Sequence of chain 1.A:
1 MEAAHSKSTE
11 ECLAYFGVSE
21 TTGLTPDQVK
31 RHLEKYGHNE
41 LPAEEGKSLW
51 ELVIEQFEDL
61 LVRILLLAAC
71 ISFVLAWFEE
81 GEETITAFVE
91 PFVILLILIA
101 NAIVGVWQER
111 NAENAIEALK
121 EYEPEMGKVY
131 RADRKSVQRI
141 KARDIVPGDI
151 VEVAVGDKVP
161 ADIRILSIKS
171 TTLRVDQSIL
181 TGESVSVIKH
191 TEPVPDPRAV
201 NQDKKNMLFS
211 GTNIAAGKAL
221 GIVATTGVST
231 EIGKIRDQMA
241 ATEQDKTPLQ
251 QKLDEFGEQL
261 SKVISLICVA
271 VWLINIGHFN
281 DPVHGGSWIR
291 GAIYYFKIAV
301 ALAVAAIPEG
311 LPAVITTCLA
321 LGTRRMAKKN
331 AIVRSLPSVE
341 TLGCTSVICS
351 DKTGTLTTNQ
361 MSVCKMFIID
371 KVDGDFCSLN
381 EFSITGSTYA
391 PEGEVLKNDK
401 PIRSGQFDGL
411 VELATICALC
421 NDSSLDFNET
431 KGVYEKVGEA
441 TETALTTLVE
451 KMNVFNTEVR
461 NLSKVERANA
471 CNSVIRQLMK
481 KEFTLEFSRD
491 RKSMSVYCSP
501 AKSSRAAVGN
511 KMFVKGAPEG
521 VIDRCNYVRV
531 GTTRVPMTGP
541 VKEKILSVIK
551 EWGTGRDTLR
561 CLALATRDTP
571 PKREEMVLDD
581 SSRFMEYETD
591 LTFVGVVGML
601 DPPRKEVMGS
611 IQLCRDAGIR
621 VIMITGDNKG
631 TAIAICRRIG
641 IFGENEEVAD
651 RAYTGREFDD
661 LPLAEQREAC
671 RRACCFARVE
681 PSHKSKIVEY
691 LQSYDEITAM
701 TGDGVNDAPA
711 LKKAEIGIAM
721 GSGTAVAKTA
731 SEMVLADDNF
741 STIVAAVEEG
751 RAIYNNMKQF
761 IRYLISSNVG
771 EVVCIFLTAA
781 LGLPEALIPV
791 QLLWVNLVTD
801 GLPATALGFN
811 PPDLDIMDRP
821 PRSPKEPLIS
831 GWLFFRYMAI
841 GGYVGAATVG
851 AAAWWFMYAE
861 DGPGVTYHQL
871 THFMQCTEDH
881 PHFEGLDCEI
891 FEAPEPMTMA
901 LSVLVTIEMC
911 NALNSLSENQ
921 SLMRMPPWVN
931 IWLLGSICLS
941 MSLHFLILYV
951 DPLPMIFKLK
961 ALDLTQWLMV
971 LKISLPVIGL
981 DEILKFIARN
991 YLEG

Binding-site contacts:
Ligand atom N3 contacts residue LYS515 of chain 1.A at 3.9 Å.
Ligand atom C3' contacts residue ARG560 of chain 1.A at 3.6 Å.
Ligand atom N3 contacts residue SER493 of chain 1.A at 4.2 Å.
Ligand atom N3 contacts residue LEU562 of chain 1.A at 3.9 Å.
Ligand atom O1G contacts residue LYS205 of chain 1.A at 3.8 Å.
Ligand atom C4 contacts residue PHE487 of chain 1.A at 3.3 Å (hydrophobic).
Ligand atom N6 contacts residue ARG174 of chain 1.A at 4.1 Å.
Ligand atom N6 contacts residue PHE487 of chain 1.A at 3.8 Å.
Ligand atom N6 contacts residue MET494 of chain 1.A at 3.8 Å.
Ligand atom N1 contacts residue PHE487 of chain 1.A at 3.7 Å.
Ligand atom O3G contacts residue LYS205 of chain 1.A at 3.5 Å.
Ligand atom C5 contacts residue PHE487 of chain 1.A at 3.3 Å (hydrophobic).
Ligand atom N3 contacts residue PHE487 of chain 1.A at 3.8 Å.
Ligand atom N3 contacts residue GLY516 of chain 1.A at 3.3 Å.
Ligand atom C6 contacts residue LYS515 of chain 1.A at 4.1 Å.
Ligand atom N3 contacts residue LYS492 of chain 1.A at 4.2 Å.
Ligand atom C2 contacts residue SER493 of chain 1.A at 3.9 Å.
Ligand atom C6 contacts residue PHE487 of chain 1.A at 3.4 Å (hydrophobic).
Ligand atom O3' contacts residue ARG560 of chain 1.A at 3.6 Å.
Ligand atom N6 contacts residue GLU442 of chain 1.A at 3.9 Å.
Ligand atom C2 contacts residue MET494 of chain 1.A at 4.2 Å (hydrophobic).
Ligand atom N1 contacts residue MET494 of chain 1.A at 3.7 Å.
Ligand atom O2' contacts residue LEU562 of chain 1.A at 3.2 Å.
Ligand atom O1B contacts residue LYS492 of chain 1.A at 3.9 Å.
Ligand atom N6 contacts residue LYS515 of chain 1.A at 4.0 Å.
Ligand atom C8 contacts residue PHE487 of chain 1.A at 3.7 Å (hydrophobic).
Ligand atom C2 contacts residue GLY516 of chain 1.A at 3.5 Å.
Ligand atom C1' contacts residue PHE487 of chain 1.A at 4.1 Å (hydrophobic).
Ligand atom O2' contacts residue ARG560 of chain 1.A at 3.4 Å (salt-bridge).
Ligand atom O2A contacts residue ILE188 of chain 1.A at 3.9 Å.
Ligand atom N7 contacts residue PHE487 of chain 1.A at 3.7 Å.
Ligand atom C2 contacts residue LYS515 of chain 1.A at 3.2 Å.
Ligand atom C2 contacts residue PHE487 of chain 1.A at 3.9 Å (hydrophobic).
Ligand atom O4' contacts residue PHE487 of chain 1.A at 3.9 Å.
Ligand atom N3 contacts residue ALA517 of chain 1.A at 4.1 Å.
Ligand atom O2' contacts residue ALA517 of chain 1.A at 4.2 Å.
Ligand atom N1 contacts residue LYS515 of chain 1.A at 3.6 Å (salt-bridge).
Ligand atom N9 contacts residue PHE487 of chain 1.A at 3.5 Å.
Ligand atom C2' contacts residue ARG560 of chain 1.A at 3.1 Å.
Ligand atom O2' contacts residue CYS561 of chain 1.A at 3.8 Å.

A small-molecule ligand and the protein it binds are described below.
Small molecule (SMILES): Nc1ncnc2c1ncn2[C@@H]1O[C@H](CO[P](=O)(O)O[P](=O)(O)CP(=O)(O)O)[C@@H](O)[C@H]1O